Sequence of chain 1.A:
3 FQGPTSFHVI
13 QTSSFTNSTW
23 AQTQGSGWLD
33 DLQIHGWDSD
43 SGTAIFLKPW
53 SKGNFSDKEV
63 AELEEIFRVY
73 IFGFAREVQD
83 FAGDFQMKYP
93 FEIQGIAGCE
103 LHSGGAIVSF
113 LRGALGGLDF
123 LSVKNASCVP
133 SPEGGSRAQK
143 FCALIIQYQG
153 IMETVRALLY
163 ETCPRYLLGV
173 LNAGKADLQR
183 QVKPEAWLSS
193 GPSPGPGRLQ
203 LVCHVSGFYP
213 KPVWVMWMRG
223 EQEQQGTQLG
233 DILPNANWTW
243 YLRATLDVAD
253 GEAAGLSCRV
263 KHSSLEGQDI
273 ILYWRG

A small-molecule ligand and the protein it binds are described below.
Small molecule (SMILES): CC(=O)N[C@@H]1[C@@H](O)[C@H](O)[C@@H](CO)O[C@H]1O

Binding-site contacts:
Ligand atom C5 contacts residue ASN56 of chain 1.A at 3.7 Å.
Ligand atom O7 contacts residue PHE57 of chain 1.A at 3.3 Å.
Ligand atom C5 contacts residue GLY171 of chain 1.A at 4.5 Å.
Ligand atom C7 contacts residue ASN56 of chain 1.A at 3.8 Å.
Ligand atom C3 contacts residue ASN56 of chain 1.A at 3.7 Å.
Ligand atom C4 contacts residue ASN56 of chain 1.A at 4.2 Å.
Ligand atom C8 contacts residue PHE57 of chain 1.A at 4.1 Å (hydrophobic).
Ligand atom C7 contacts residue PHE57 of chain 1.A at 4.0 Å (hydrophobic).
Ligand atom O7 contacts residue ASN56 of chain 1.A at 4.1 Å.
Ligand atom O5 contacts residue SO41 of chain 1.H at 3.4 Å (h-bond).
Ligand atom C6 contacts residue LEU170 of chain 1.A at 3.8 Å (hydrophobic).
Ligand atom N2 contacts residue ASN56 of chain 1.A at 2.9 Å (h-bond).
Ligand atom C1 contacts residue GLY171 of chain 1.A at 4.3 Å.
Ligand atom O5 contacts residue ASN56 of chain 1.A at 2.4 Å (h-bond).
Ligand atom C7 contacts residue ARG167 of chain 1.A at 3.7 Å.
Ligand atom O7 contacts residue GLU61 of chain 1.A at 4.5 Å.
Ligand atom O4 contacts residue ARG167 of chain 1.A at 3.7 Å.
Ligand atom O5 contacts residue ARG167 of chain 1.A at 3.6 Å.
Ligand atom C8 contacts residue ARG167 of chain 1.A at 3.9 Å.
Ligand atom C4 contacts residue ARG167 of chain 1.A at 4.2 Å.
Ligand atom C2 contacts residue ASN56 of chain 1.A at 2.4 Å.
Ligand atom O6 contacts residue SO41 of chain 1.H at 4.1 Å.
Ligand atom C8 contacts residue ASN56 of chain 1.A at 3.7 Å.
Ligand atom C1 contacts residue ASN56 of chain 1.A at 1.4 Å.
Ligand atom C5 contacts residue ARG167 of chain 1.A at 3.6 Å.
Ligand atom C2 contacts residue SO41 of chain 1.H at 3.7 Å.
Ligand atom C5 contacts residue SO41 of chain 1.H at 4.4 Å.
Ligand atom C1 contacts residue ARG167 of chain 1.A at 3.8 Å.
Ligand atom O5 contacts residue GLY171 of chain 1.A at 3.8 Å.
Ligand atom N2 contacts residue SO41 of chain 1.H at 4.0 Å.
Ligand atom C5 contacts residue LEU170 of chain 1.A at 4.4 Å (hydrophobic).
Ligand atom C8 contacts residue GLU61 of chain 1.A at 3.9 Å.
Ligand atom C1 contacts residue SO41 of chain 1.H at 3.5 Å.
Ligand atom O7 contacts residue ARG167 of chain 1.A at 2.9 Å (salt-bridge).
Ligand atom C3 contacts residue ARG167 of chain 1.A at 4.3 Å.